Sequence of chain 1.B:
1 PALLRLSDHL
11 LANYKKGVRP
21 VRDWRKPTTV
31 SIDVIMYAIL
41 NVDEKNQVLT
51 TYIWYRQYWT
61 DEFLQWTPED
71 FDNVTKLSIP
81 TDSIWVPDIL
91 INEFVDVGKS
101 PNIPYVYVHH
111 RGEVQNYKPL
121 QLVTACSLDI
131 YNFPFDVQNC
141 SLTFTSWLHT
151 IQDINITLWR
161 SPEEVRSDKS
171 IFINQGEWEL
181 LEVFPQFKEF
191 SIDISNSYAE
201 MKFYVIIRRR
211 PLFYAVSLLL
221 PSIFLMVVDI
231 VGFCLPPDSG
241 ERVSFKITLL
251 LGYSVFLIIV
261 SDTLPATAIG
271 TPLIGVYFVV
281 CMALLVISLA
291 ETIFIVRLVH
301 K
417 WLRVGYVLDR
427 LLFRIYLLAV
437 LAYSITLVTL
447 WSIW

Sequence of chain 1.A:
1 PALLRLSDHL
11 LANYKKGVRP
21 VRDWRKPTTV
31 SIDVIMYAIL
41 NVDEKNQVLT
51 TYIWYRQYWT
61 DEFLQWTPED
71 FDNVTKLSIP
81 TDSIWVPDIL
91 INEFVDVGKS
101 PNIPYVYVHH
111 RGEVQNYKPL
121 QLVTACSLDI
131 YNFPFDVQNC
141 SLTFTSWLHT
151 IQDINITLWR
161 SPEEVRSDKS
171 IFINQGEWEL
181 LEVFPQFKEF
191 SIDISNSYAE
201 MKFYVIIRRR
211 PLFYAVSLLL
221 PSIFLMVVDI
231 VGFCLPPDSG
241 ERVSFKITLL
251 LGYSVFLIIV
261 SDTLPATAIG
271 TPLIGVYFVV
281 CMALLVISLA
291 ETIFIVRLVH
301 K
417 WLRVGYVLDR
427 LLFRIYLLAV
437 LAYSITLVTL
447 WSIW

A protein and the small-molecule ligand that binds it are described below.
Small molecule (SMILES): NCCc1c[nH]c2ccc(O)cc12

Binding-site contacts:
Ligand atom CZ3 contacts residue TRP147 of chain 1.B at 4.2 Å (hydrophobic).
Ligand atom OH contacts residue ARG56 of chain 1.A at 4.3 Å.
Ligand atom CA contacts residue TYR198 of chain 1.B at 3.9 Å (hydrophobic).
Ligand atom NE1 contacts residue ILE192 of chain 1.B at 3.4 Å.
Ligand atom CG contacts residue TYR198 of chain 1.B at 4.3 Å (hydrophobic).
Ligand atom CE3 contacts residue TRP54 of chain 1.A at 4.1 Å (hydrophobic).
Ligand atom CE2 contacts residue TYR117 of chain 1.A at 4.2 Å (hydrophobic).
Ligand atom OH contacts residue LYS118 of chain 1.A at 3.7 Å.
Ligand atom CB contacts residue TYR198 of chain 1.B at 3.8 Å (hydrophobic).
Ligand atom CZ3 contacts residue TRP54 of chain 1.A at 3.5 Å (hydrophobic).
Ligand atom CB contacts residue TRP147 of chain 1.B at 3.4 Å (hydrophobic).
Ligand atom NZ contacts residue TRP147 of chain 1.B at 4.2 Å.
Ligand atom OH contacts residue TRP54 of chain 1.A at 3.2 Å.
Ligand atom NZ contacts residue THR145 of chain 1.B at 3.4 Å.
Ligand atom CE3 contacts residue TYR117 of chain 1.A at 3.8 Å (hydrophobic).
Ligand atom CH2 contacts residue ARG56 of chain 1.A at 4.2 Å.
Ligand atom CA contacts residue TRP147 of chain 1.B at 4.3 Å (hydrophobic).
Ligand atom CG contacts residue TYR117 of chain 1.A at 4.0 Å (hydrophobic).
Ligand atom CD1 contacts residue TYR198 of chain 1.B at 3.5 Å (hydrophobic).
Ligand atom CZ2 contacts residue ILE35 of chain 1.A at 4.2 Å (hydrophobic).
Ligand atom CE2 contacts residue ARG56 of chain 1.A at 3.5 Å.
Ligand atom CH2 contacts residue TRP54 of chain 1.A at 3.6 Å (hydrophobic).
Ligand atom CZ2 contacts residue TRP54 of chain 1.A at 4.2 Å (hydrophobic).
Ligand atom NE1 contacts residue ARG56 of chain 1.A at 3.5 Å (salt-bridge).
Ligand atom CD2 contacts residue TRP54 of chain 1.A at 4.0 Å (hydrophobic).
Ligand atom CD1 contacts residue ILE192 of chain 1.B at 4.0 Å (hydrophobic).
Ligand atom CD2 contacts residue TYR117 of chain 1.A at 3.9 Å (hydrophobic).
Ligand atom CH2 contacts residue TYR55 of chain 1.A at 3.8 Å (hydrophobic).
Ligand atom CZ3 contacts residue TYR55 of chain 1.A at 3.5 Å (hydrophobic).
Ligand atom CH2 contacts residue ILE35 of chain 1.A at 4.2 Å (hydrophobic).
Ligand atom NE1 contacts residue TYR198 of chain 1.B at 4.3 Å.
Ligand atom CD1 contacts residue TYR117 of chain 1.A at 4.3 Å (hydrophobic).
Ligand atom CE2 contacts residue TRP54 of chain 1.A at 4.0 Å (hydrophobic).
Ligand atom OH contacts residue TYR55 of chain 1.A at 2.4 Å (h-bond).
Ligand atom NZ contacts residue SER146 of chain 1.B at 3.3 Å (h-bond).
Ligand atom NZ contacts residue TYR198 of chain 1.B at 3.4 Å.
Ligand atom CB contacts residue TYR117 of chain 1.A at 4.3 Å (hydrophobic).
Ligand atom OH contacts residue TRP147 of chain 1.B at 3.6 Å.
Ligand atom CE3 contacts residue TRP147 of chain 1.B at 3.8 Å (hydrophobic).
Ligand atom CZ2 contacts residue ARG56 of chain 1.A at 3.2 Å.